Sequence of chain 1.A:
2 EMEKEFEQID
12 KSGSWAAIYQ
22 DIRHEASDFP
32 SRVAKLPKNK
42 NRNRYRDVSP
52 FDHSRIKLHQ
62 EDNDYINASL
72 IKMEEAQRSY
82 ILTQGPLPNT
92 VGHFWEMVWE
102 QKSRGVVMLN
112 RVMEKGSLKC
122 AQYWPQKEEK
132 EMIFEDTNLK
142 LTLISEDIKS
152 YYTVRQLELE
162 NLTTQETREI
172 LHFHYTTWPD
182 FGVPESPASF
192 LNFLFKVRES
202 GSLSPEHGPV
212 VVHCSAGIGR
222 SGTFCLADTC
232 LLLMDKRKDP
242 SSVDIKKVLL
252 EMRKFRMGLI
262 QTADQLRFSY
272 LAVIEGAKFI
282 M

The small molecule below binds the protein below.
Small molecule (SMILES): O=C(O)c1csc(-c2cccs2)n1

Binding-site contacts:
Ligand atom C12 contacts residue ILE134 of chain 1.A at 2.6 Å (hydrophobic).
Ligand atom S13 contacts residue PHE135 of chain 1.A at 4.5 Å.
Ligand atom C07 contacts residue PHE135 of chain 1.A at 4.4 Å (hydrophobic).
Ligand atom C04 contacts residue VAL92 of chain 1.A at 4.4 Å (hydrophobic).
Ligand atom S06 contacts residue GLN123 of chain 1.A at 2.8 Å (h-bond).
Ligand atom C05 contacts residue GLN123 of chain 1.A at 3.0 Å.
Ligand atom S13 contacts residue VAL92 of chain 1.A at 4.5 Å.
Ligand atom O03 contacts residue PRO89 of chain 1.A at 3.5 Å.
Ligand atom S06 contacts residue VAL92 of chain 1.A at 4.2 Å.
Ligand atom S06 contacts residue TYR124 of chain 1.A at 4.2 Å.
Ligand atom S13 contacts residue ILE134 of chain 1.A at 4.3 Å.
Ligand atom C10 contacts residue VAL92 of chain 1.A at 4.5 Å (hydrophobic).
Ligand atom C05 contacts residue ALA122 of chain 1.A at 4.2 Å (hydrophobic).
Ligand atom O03 contacts residue ALA122 of chain 1.A at 4.4 Å.
Ligand atom C12 contacts residue PHE135 of chain 1.A at 3.9 Å (hydrophobic).
Ligand atom C02 contacts residue PRO89 of chain 1.A at 3.7 Å (hydrophobic).
Ligand atom C10 contacts residue MET133 of chain 1.A at 3.7 Å (hydrophobic).
Ligand atom C04 contacts residue GLN123 of chain 1.A at 4.4 Å.
Ligand atom C11 contacts residue ILE134 of chain 1.A at 2.9 Å (hydrophobic).
Ligand atom C09 contacts residue VAL92 of chain 1.A at 3.9 Å (hydrophobic).
Ligand atom C05 contacts residue VAL92 of chain 1.A at 4.1 Å (hydrophobic).
Ligand atom C11 contacts residue PHE135 of chain 1.A at 3.4 Å (hydrophobic).
Ligand atom S06 contacts residue MET133 of chain 1.A at 3.8 Å.
Ligand atom C04 contacts residue PRO89 of chain 1.A at 4.4 Å (hydrophobic).
Ligand atom C11 contacts residue MET133 of chain 1.A at 3.8 Å (hydrophobic).
Ligand atom C09 contacts residue PHE135 of chain 1.A at 3.8 Å (hydrophobic).
Ligand atom C10 contacts residue PHE135 of chain 1.A at 3.1 Å (hydrophobic).
Ligand atom O01 contacts residue PRO89 of chain 1.A at 3.5 Å.
Ligand atom C07 contacts residue VAL92 of chain 1.A at 3.7 Å (hydrophobic).
Ligand atom N08 contacts residue VAL92 of chain 1.A at 4.0 Å.
Ligand atom N08 contacts residue PRO89 of chain 1.A at 4.5 Å.
Ligand atom C10 contacts residue ILE134 of chain 1.A at 4.3 Å (hydrophobic).